Binding-site contacts:
Ligand atom C2 contacts residue GLU124 of chain 1.C at 3.2 Å.
Ligand atom N1 contacts residue TYR76 of chain 1.C at 3.2 Å (h-bond).
Ligand atom P contacts residue TYR22 of chain 1.C at 3.2 Å.
Ligand atom N7 contacts residue ARG25 of chain 1.C at 3.5 Å.
Ligand atom O2P contacts residue ARG25 of chain 1.C at 3.2 Å (salt-bridge).
Ligand atom C2' contacts residue ASN74 of chain 1.C at 3.3 Å.
Ligand atom C4 contacts residue ARG25 of chain 1.C at 3.4 Å.
Ligand atom O2' contacts residue ASP126 of chain 1.C at 2.8 Å (salt-bridge).
Ligand atom P contacts residue SER46 of chain 1.C at 3.5 Å.
Ligand atom N1 contacts residue ASN93 of chain 1.C at 3.0 Å (h-bond).
Ligand atom C5' contacts residue TYR168 of chain 1.C at 3.5 Å (hydrophobic).
Ligand atom O5' contacts residue SER46 of chain 1.C at 3.4 Å (h-bond).
Ligand atom O4' contacts residue ARG25 of chain 1.C at 3.1 Å (salt-bridge).
Ligand atom C8 contacts residue ARG25 of chain 1.C at 3.5 Å.
Ligand atom N7 contacts residue ARG50 of chain 1.C at 3.0 Å (salt-bridge).
Ligand atom C2 contacts residue ASN93 of chain 1.C at 3.3 Å.
Ligand atom C4' contacts residue ASP126 of chain 1.C at 3.5 Å.
Ligand atom C6 contacts residue TYR76 of chain 1.C at 3.4 Å (hydrophobic).
Ligand atom O3' contacts residue ASN74 of chain 1.C at 3.4 Å (h-bond).
Ligand atom O2P contacts residue ARG45 of chain 1.C at 2.8 Å (salt-bridge).
Ligand atom O1P contacts residue ARG45 of chain 1.C at 3.3 Å (salt-bridge).
Ligand atom O6 contacts residue ARG25 of chain 1.C at 3.5 Å.
Ligand atom O2P contacts residue TYR22 of chain 1.C at 2.9 Å (h-bond).
Ligand atom O6 contacts residue TYR79 of chain 1.C at 2.6 Å (h-bond).
Ligand atom O6 contacts residue ARG50 of chain 1.C at 2.8 Å (salt-bridge).
Ligand atom O4' contacts residue TYR168 of chain 1.C at 3.0 Å (h-bond).
Ligand atom C6 contacts residue ARG50 of chain 1.C at 3.5 Å.
Ligand atom N9 contacts residue ARG25 of chain 1.C at 3.3 Å (salt-bridge).
Ligand atom O3P contacts residue SER46 of chain 1.C at 2.6 Å (h-bond).
Ligand atom O4' contacts residue ASP126 of chain 1.C at 3.4 Å (salt-bridge).
Ligand atom C5 contacts residue ARG25 of chain 1.C at 3.4 Å.
Ligand atom O2P contacts residue SER44 of chain 1.C at 2.7 Å (h-bond).
Ligand atom O1P contacts residue TYR22 of chain 1.C at 2.5 Å (h-bond).
Ligand atom C2 contacts residue TYR76 of chain 1.C at 3.3 Å (hydrophobic).
Ligand atom C6 contacts residue TYR79 of chain 1.C at 3.4 Å (hydrophobic).
Ligand atom N3 contacts residue GLU124 of chain 1.C at 2.7 Å (salt-bridge).
Ligand atom O2' contacts residue ASN74 of chain 1.C at 3.0 Å (h-bond).
Ligand atom C1' contacts residue ASP126 of chain 1.C at 3.4 Å.
Ligand atom C2' contacts residue ASP126 of chain 1.C at 3.5 Å.
Ligand atom C6 contacts residue ARG25 of chain 1.C at 3.5 Å.

Sequence of chain 1.C:
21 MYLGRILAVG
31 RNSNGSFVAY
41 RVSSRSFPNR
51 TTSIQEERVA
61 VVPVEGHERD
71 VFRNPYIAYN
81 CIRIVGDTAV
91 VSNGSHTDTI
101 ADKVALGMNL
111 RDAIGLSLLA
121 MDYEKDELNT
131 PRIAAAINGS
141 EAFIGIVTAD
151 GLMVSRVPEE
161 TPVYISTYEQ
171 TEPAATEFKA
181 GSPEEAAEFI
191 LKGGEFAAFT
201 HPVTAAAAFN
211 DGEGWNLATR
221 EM

This protein binds this small molecule.
Small molecule (SMILES): O=c1[nH]cnc2c1ncn2[C@@H]1O[C@H](COP(=O)(O)O)[C@@H](O)[C@H]1O